The small molecule below binds the protein below.
Small molecule (SMILES): O=Cc1ccccc1

Binding-site contacts:
Ligand atom C4 contacts residue VAL77 of chain 1.B at 3.9 Å (hydrophobic).
Ligand atom O1' contacts residue MXN1 of chain 1.F at 0.6 Å (h-bond).
Ligand atom C6 contacts residue ARG94 of chain 1.B at 4.1 Å.
Ligand atom O1' contacts residue TYR186 of chain 1.B at 3.9 Å.
Ligand atom C1' contacts residue PHE136 of chain 1.B at 3.9 Å (hydrophobic).
Ligand atom C5 contacts residue PHE96 of chain 1.B at 3.9 Å (hydrophobic).
Ligand atom C6 contacts residue TYR126 of chain 1.B at 4.2 Å (hydrophobic).
Ligand atom C6 contacts residue LEU185 of chain 1.B at 4.0 Å (hydrophobic).
Ligand atom C1 contacts residue PHE96 of chain 1.B at 4.3 Å (hydrophobic).
Ligand atom C4 contacts residue PHE96 of chain 1.B at 3.7 Å (hydrophobic).
Ligand atom C5 contacts residue LEU185 of chain 1.B at 4.2 Å (hydrophobic).
Ligand atom C5 contacts residue MXN1 of chain 1.F at 0.2 Å.
Ligand atom C1 contacts residue TYR126 of chain 1.B at 4.4 Å (hydrophobic).
Ligand atom C6 contacts residue PHE96 of chain 1.B at 4.2 Å (hydrophobic).
Ligand atom O1' contacts residue LEU185 of chain 1.B at 4.4 Å.
Ligand atom C3 contacts residue ILE133 of chain 1.B at 3.9 Å (hydrophobic).
Ligand atom O1' contacts residue PHE136 of chain 1.B at 4.0 Å.
Ligand atom O1' contacts residue TYR142 of chain 1.B at 2.7 Å (h-bond).
Ligand atom C2 contacts residue ILE133 of chain 1.B at 4.0 Å (hydrophobic).
Ligand atom C5 contacts residue VAL73 of chain 1.B at 4.3 Å (hydrophobic).
Ligand atom C2 contacts residue MXN1 of chain 1.F at 0.4 Å.
Ligand atom C2 contacts residue PHE96 of chain 1.B at 4.1 Å (hydrophobic).
Ligand atom O1' contacts residue TRP163 of chain 1.B at 4.2 Å.
Ligand atom C1' contacts residue LEU185 of chain 1.B at 4.5 Å (hydrophobic).
Ligand atom C3 contacts residue LEU185 of chain 1.B at 3.8 Å (hydrophobic).
Ligand atom C3 contacts residue PHE96 of chain 1.B at 3.8 Å (hydrophobic).
Ligand atom C5 contacts residue VAL69 of chain 1.B at 4.0 Å (hydrophobic).
Ligand atom O1' contacts residue TYR126 of chain 1.B at 2.9 Å (h-bond).
Ligand atom C1' contacts residue MXN1 of chain 1.F at 0.7 Å.
Ligand atom C1 contacts residue LEU185 of chain 1.B at 3.8 Å (hydrophobic).
Ligand atom C6 contacts residue MXN1 of chain 1.F at 0.1 Å.
Ligand atom C4 contacts residue LEU185 of chain 1.B at 4.1 Å (hydrophobic).
Ligand atom C1' contacts residue TYR142 of chain 1.B at 3.5 Å (hydrophobic).
Ligand atom C1' contacts residue TYR126 of chain 1.B at 3.6 Å (hydrophobic).
Ligand atom C2 contacts residue LEU185 of chain 1.B at 3.7 Å (hydrophobic).
Ligand atom C3 contacts residue MXN1 of chain 1.F at 0.3 Å.
Ligand atom C4 contacts residue MXN1 of chain 1.F at 0.3 Å.
Ligand atom C1 contacts residue MXN1 of chain 1.F at 0.4 Å.
Ligand atom C2 contacts residue PHE136 of chain 1.B at 4.0 Å (hydrophobic).

Sequence of chain 1.B:
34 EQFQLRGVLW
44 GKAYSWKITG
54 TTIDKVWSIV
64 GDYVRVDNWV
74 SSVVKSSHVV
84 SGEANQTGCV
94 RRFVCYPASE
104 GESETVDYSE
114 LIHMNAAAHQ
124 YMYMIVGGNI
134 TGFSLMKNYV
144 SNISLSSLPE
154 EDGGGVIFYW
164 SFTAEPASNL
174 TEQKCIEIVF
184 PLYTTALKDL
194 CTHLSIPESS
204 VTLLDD